Sequence of chain 1.D:
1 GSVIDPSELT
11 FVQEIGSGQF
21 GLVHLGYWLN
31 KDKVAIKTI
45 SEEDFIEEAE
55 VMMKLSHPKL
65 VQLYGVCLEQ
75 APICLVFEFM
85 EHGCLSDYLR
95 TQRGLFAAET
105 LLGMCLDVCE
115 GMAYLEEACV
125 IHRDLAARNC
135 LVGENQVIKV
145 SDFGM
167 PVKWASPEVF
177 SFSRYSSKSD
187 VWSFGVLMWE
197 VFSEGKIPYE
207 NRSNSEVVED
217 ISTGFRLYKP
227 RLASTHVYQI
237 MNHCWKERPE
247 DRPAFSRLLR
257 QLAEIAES

A small-molecule ligand and the protein it binds are described below.
Small molecule (SMILES): CCC(=O)N1CC[C@H](Nc2nc(CN3CCOCC3)cc(Nc3nc4cccnc4s3)n2)C1

Binding-site contacts:
Ligand atom C21 contacts residue PHE83 of chain 1.D at 3.7 Å (hydrophobic).
Ligand atom C22 contacts residue GLY87 of chain 1.D at 3.4 Å.
Ligand atom N23 contacts residue MET84 of chain 1.D at 2.7 Å (h-bond).
Ligand atom N33 contacts residue GLY87 of chain 1.D at 3.7 Å.
Ligand atom C2 contacts residue CYS88 of chain 1.D at 2.8 Å (hydrophobic).
Ligand atom C26 contacts residue ALA35 of chain 1.D at 3.4 Å (hydrophobic).
Ligand atom C26 contacts residue LEU135 of chain 1.D at 3.8 Å (hydrophobic).
Ligand atom C11 contacts residue GLY87 of chain 1.D at 3.8 Å.
Ligand atom C27 contacts residue ALA35 of chain 1.D at 3.7 Å (hydrophobic).
Ligand atom C14 contacts residue GLU85 of chain 1.D at 3.5 Å.
Ligand atom C21 contacts residue GLU85 of chain 1.D at 3.8 Å.
Ligand atom C27 contacts residue GLU82 of chain 1.D at 3.0 Å.
Ligand atom C11 contacts residue ILE15 of chain 1.D at 3.6 Å (hydrophobic).
Ligand atom C20 contacts residue GLU85 of chain 1.D at 3.3 Å.
Ligand atom O4 contacts residue CYS88 of chain 1.D at 3.5 Å (h-bond).
Ligand atom C24 contacts residue MET84 of chain 1.D at 3.6 Å (hydrophobic).
Ligand atom N10 contacts residue ILE15 of chain 1.D at 3.7 Å.
Ligand atom C27 contacts residue PHE81 of chain 1.D at 3.6 Å (hydrophobic).
Ligand atom C19 contacts residue PHE83 of chain 1.D at 3.7 Å (hydrophobic).
Ligand atom C22 contacts residue MET84 of chain 1.D at 3.3 Å (hydrophobic).
Ligand atom C28 contacts residue PHE81 of chain 1.D at 3.2 Å (hydrophobic).
Ligand atom C26 contacts residue GLU82 of chain 1.D at 3.8 Å.
Ligand atom C9 contacts residue CYS88 of chain 1.D at 3.5 Å (hydrophobic).
Ligand atom C2 contacts residue ASP91 of chain 1.D at 3.6 Å.
Ligand atom N25 contacts residue MET84 of chain 1.D at 3.0 Å (h-bond).
Ligand atom C1 contacts residue ASP91 of chain 1.D at 3.8 Å.
Ligand atom C31 contacts residue ALA35 of chain 1.D at 3.7 Å (hydrophobic).
Ligand atom N23 contacts residue PHE83 of chain 1.D at 3.6 Å.
Ligand atom C1 contacts residue CYS88 of chain 1.D at 1.8 Å (hydrophobic).
Ligand atom N5 contacts residue CYS88 of chain 1.D at 3.2 Å (h-bond).
Ligand atom C28 contacts residue LEU135 of chain 1.D at 3.6 Å (hydrophobic).
Ligand atom C13 contacts residue GLY87 of chain 1.D at 3.5 Å.
Ligand atom N25 contacts residue ALA35 of chain 1.D at 3.6 Å.
Ligand atom C21 contacts residue MET84 of chain 1.D at 3.1 Å (hydrophobic).
Ligand atom C3 contacts residue CYS88 of chain 1.D at 3.0 Å (hydrophobic).
Ligand atom N33 contacts residue ILE15 of chain 1.D at 3.5 Å.
Ligand atom C29 contacts residue PHE81 of chain 1.D at 3.8 Å (hydrophobic).
Ligand atom N12 contacts residue GLY87 of chain 1.D at 3.8 Å.
Ligand atom C21 contacts residue GLY87 of chain 1.D at 3.3 Å.
Ligand atom C27 contacts residue LEU135 of chain 1.D at 3.6 Å (hydrophobic).